The small molecule below binds the protein below.
Small molecule (SMILES): [H]/N=C(\N)N[C@H](CC(C)C)C(=O)NCC(=O)N1CCC(c2cc(-c3ccc(OCc4ccc(C(=O)O)o4)c(Cl)c3Cl)nn2C)CC1

Binding-site contacts:
Ligand atom O40 contacts residue PRO34 of chain 1.A at 3.1 Å (h-bond).
Ligand atom O44 contacts residue LYS43 of chain 1.A at 2.9 Å (salt-bridge).
Ligand atom N4 contacts residue GLU62 of chain 1.A at 2.8 Å (salt-bridge).
Ligand atom N1 contacts residue TYR45 of chain 1.A at 3.4 Å.
Ligand atom C22 contacts residue THR41 of chain 1.A at 3.9 Å.
Ligand atom C17 contacts residue PRO65 of chain 1.A at 3.9 Å (hydrophobic).
Ligand atom C23 contacts residue LEU72 of chain 1.A at 3.8 Å (hydrophobic).
Ligand atom C25 contacts residue LYS43 of chain 1.A at 3.6 Å.
Ligand atom C15 contacts residue THR41 of chain 1.A at 3.9 Å.
Ligand atom N3 contacts residue LEU72 of chain 1.A at 3.8 Å.
Ligand atom C38 contacts residue TYR45 of chain 1.A at 3.7 Å (hydrophobic).
Ligand atom C28 contacts residue PHE42 of chain 1.A at 3.7 Å (hydrophobic).
Ligand atom N4 contacts residue PRO65 of chain 1.A at 3.6 Å.
Ligand atom N2 contacts residue LYS43 of chain 1.A at 3.5 Å (salt-bridge).
Ligand atom O44 contacts residue PHE42 of chain 1.A at 3.3 Å.
Ligand atom C30 contacts residue LEU72 of chain 1.A at 3.7 Å (hydrophobic).
Ligand atom O44 contacts residue THR41 of chain 1.A at 3.5 Å (h-bond).
Ligand atom CL9 contacts residue MET39 of chain 1.A at 3.6 Å.
Ligand atom N4 contacts residue LYS43 of chain 1.A at 2.9 Å (salt-bridge).
Ligand atom N1 contacts residue PRO65 of chain 1.A at 3.8 Å.
Ligand atom C37 contacts residue TYR45 of chain 1.A at 3.8 Å (hydrophobic).
Ligand atom O42 contacts residue ARG38 of chain 1.A at 3.1 Å (salt-bridge).
Ligand atom CL9 contacts residue ALA73 of chain 1.A at 3.8 Å.
Ligand atom N1 contacts residue GLU62 of chain 1.A at 2.8 Å (salt-bridge).
Ligand atom C17 contacts residue GLU62 of chain 1.A at 3.5 Å.
Ligand atom C13 contacts residue LEU72 of chain 1.A at 3.7 Å (hydrophobic).
Ligand atom C38 contacts residue THR111 of chain 1.A at 3.8 Å.
Ligand atom N4 contacts residue PHE44 of chain 1.A at 3.6 Å.
Ligand atom C31 contacts residue ARG38 of chain 1.A at 3.9 Å.
Ligand atom O40 contacts residue LYS35 of chain 1.A at 3.9 Å.
Ligand atom CL8 contacts residue VAL69 of chain 1.A at 3.8 Å.
Ligand atom C21 contacts residue LEU72 of chain 1.A at 3.8 Å (hydrophobic).
Ligand atom C18 contacts residue LYS35 of chain 1.A at 3.9 Å.
Ligand atom CL8 contacts residue LEU72 of chain 1.A at 3.8 Å.
Ligand atom N7 contacts residue LEU72 of chain 1.A at 3.4 Å.
Ligand atom C27 contacts residue PHE42 of chain 1.A at 3.6 Å (hydrophobic).
Ligand atom C11 contacts residue LEU72 of chain 1.A at 3.8 Å (hydrophobic).
Ligand atom C33 contacts residue ARG38 of chain 1.A at 3.8 Å.
Ligand atom O40 contacts residue ARG38 of chain 1.A at 3.5 Å (salt-bridge).
Ligand atom C16 contacts residue LEU72 of chain 1.A at 3.6 Å (hydrophobic).

Sequence of chain 1.A:
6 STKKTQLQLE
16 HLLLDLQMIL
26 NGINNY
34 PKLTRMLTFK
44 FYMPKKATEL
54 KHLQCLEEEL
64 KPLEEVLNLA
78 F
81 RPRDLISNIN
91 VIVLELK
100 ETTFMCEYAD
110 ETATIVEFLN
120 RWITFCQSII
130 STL